The protein below binds the small molecule below.
Small molecule (SMILES): N[C@@H](Cc1c[nH]c2ccccc12)C(=O)O

Sequence of chain 1.S:
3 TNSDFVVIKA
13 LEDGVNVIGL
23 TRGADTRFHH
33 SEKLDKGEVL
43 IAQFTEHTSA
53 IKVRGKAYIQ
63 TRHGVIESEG

Sequence of chain 1.T:
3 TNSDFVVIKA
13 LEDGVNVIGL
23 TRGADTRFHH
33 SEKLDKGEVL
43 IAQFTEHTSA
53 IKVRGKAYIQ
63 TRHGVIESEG

Binding-site contacts:
Ligand atom N contacts residue GLY25 of chain 1.T at 2.8 Å (h-bond).
Ligand atom CZ3 contacts residue GLY21 of chain 1.S at 3.6 Å.
Ligand atom OXT contacts residue THR50 of chain 1.S at 2.9 Å (h-bond).
Ligand atom CG contacts residue SER51 of chain 1.T at 3.9 Å.
Ligand atom CA contacts residue THR28 of chain 1.T at 3.4 Å.
Ligand atom OXT contacts residue HIS31 of chain 1.S at 3.8 Å.
Ligand atom CE3 contacts residue HIS31 of chain 1.S at 3.9 Å.
Ligand atom CE3 contacts residue HIS32 of chain 1.S at 3.9 Å.
Ligand atom CB contacts residue THR23 of chain 1.T at 3.8 Å.
Ligand atom O contacts residue THR47 of chain 1.S at 3.5 Å (h-bond).
Ligand atom OXT contacts residue HIS49 of chain 1.S at 3.8 Å.
Ligand atom CD1 contacts residue THR47 of chain 1.S at 3.8 Å.
Ligand atom CZ2 contacts residue THR50 of chain 1.S at 3.9 Å.
Ligand atom CD1 contacts residue GLN45 of chain 1.S at 3.6 Å.
Ligand atom C contacts residue GLY25 of chain 1.T at 3.5 Å.
Ligand atom CZ2 contacts residue ILE53 of chain 1.S at 3.9 Å (hydrophobic).
Ligand atom CD1 contacts residue SER51 of chain 1.T at 3.5 Å.
Ligand atom CB contacts residue SER51 of chain 1.T at 3.5 Å.
Ligand atom C contacts residue THR47 of chain 1.S at 3.4 Å.
Ligand atom CE2 contacts residue THR50 of chain 1.S at 4.0 Å.
Ligand atom O contacts residue ARG24 of chain 1.T at 3.6 Å.
Ligand atom CE2 contacts residue ALA44 of chain 1.S at 3.9 Å (hydrophobic).
Ligand atom CB contacts residue THR28 of chain 1.T at 3.6 Å.
Ligand atom CH2 contacts residue GLY21 of chain 1.S at 3.4 Å.
Ligand atom CA contacts residue THR23 of chain 1.T at 3.8 Å.
Ligand atom N contacts residue ARG24 of chain 1.T at 3.9 Å.
Ligand atom CE2 contacts residue GLN45 of chain 1.S at 4.0 Å.
Ligand atom C contacts residue SER51 of chain 1.T at 3.7 Å.
Ligand atom CA contacts residue GLY25 of chain 1.T at 3.6 Å.
Ligand atom NE1 contacts residue GLN45 of chain 1.S at 2.9 Å (h-bond).
Ligand atom OXT contacts residue THR47 of chain 1.S at 2.5 Å (h-bond).
Ligand atom CA contacts residue HIS31 of chain 1.S at 3.9 Å.
Ligand atom N contacts residue THR23 of chain 1.T at 2.8 Å (h-bond).
Ligand atom N contacts residue ASP27 of chain 1.T at 3.1 Å (salt-bridge).
Ligand atom C contacts residue THR50 of chain 1.S at 3.9 Å.
Ligand atom O contacts residue GLY25 of chain 1.T at 2.9 Å (h-bond).
Ligand atom O contacts residue SER51 of chain 1.T at 3.0 Å (h-bond).
Ligand atom CZ2 contacts residue ALA44 of chain 1.S at 3.9 Å (hydrophobic).
Ligand atom NE1 contacts residue ALA44 of chain 1.S at 3.7 Å.
Ligand atom N contacts residue THR28 of chain 1.T at 3.0 Å (h-bond).